Binding-site contacts:
Ligand atom O4 contacts residue GLY27 of chain 1.A at 3.6 Å.
Ligand atom C45 contacts residue ILE84 of chain 1.B at 3.4 Å (hydrophobic).
Ligand atom C27 contacts residue ASP25 of chain 1.A at 3.2 Å.
Ligand atom N46 contacts residue GLY48 of chain 1.B at 2.8 Å (h-bond).
Ligand atom C29 contacts residue VAL82 of chain 1.A at 3.6 Å (hydrophobic).
Ligand atom N12 contacts residue GLY27 of chain 1.A at 2.9 Å (h-bond).
Ligand atom N25 contacts residue ASP25 of chain 1.A at 2.8 Å (salt-bridge).
Ligand atom O23 contacts residue ILE84 of chain 1.B at 3.6 Å.
Ligand atom C18 contacts residue PRO81 of chain 1.B at 3.7 Å (hydrophobic).
Ligand atom O23 contacts residue ASP25 of chain 1.B at 2.6 Å (salt-bridge).
Ligand atom N38 contacts residue GLY27 of chain 1.B at 3.1 Å (h-bond).
Ligand atom C45 contacts residue VAL32 of chain 1.B at 3.4 Å (hydrophobic).
Ligand atom C1 contacts residue GLY48 of chain 1.A at 3.5 Å.
Ligand atom C32 contacts residue PRO81 of chain 1.A at 3.4 Å (hydrophobic).
Ligand atom N25 contacts residue ASP25 of chain 1.B at 3.5 Å (salt-bridge).
Ligand atom N5 contacts residue GLY48 of chain 1.A at 3.0 Å (h-bond).
Ligand atom C29 contacts residue GLY27 of chain 1.B at 3.5 Å.
Ligand atom C35 contacts residue ARG8 of chain 1.A at 3.5 Å.
Ligand atom C26 contacts residue GLY27 of chain 1.B at 3.0 Å.
Ligand atom C47 contacts residue ASP29 of chain 1.B at 3.7 Å.
Ligand atom C14 contacts residue GLY27 of chain 1.A at 3.4 Å.
Ligand atom C40 contacts residue GLY48 of chain 1.B at 3.5 Å.
Ligand atom C19 contacts residue ARG8 of chain 1.B at 3.7 Å.
Ligand atom O8 contacts residue GLY49 of chain 1.A at 3.2 Å.
Ligand atom C39 contacts residue GLY48 of chain 1.B at 3.4 Å.
Ligand atom C32 contacts residue GLY49 of chain 1.B at 3.7 Å.
Ligand atom C36 contacts residue GLY27 of chain 1.B at 3.6 Å.
Ligand atom C13 contacts residue GLY27 of chain 1.A at 3.4 Å.
Ligand atom O4 contacts residue ASP29 of chain 1.A at 3.2 Å (salt-bridge).
Ligand atom C22 contacts residue ASP25 of chain 1.A at 3.6 Å.
Ligand atom C11 contacts residue VAL32 of chain 1.A at 3.7 Å (hydrophobic).
Ligand atom C21 contacts residue ASP25 of chain 1.B at 3.1 Å.
Ligand atom C2 contacts residue ASP29 of chain 1.A at 3.5 Å.
Ligand atom C21 contacts residue GLY27 of chain 1.A at 3.5 Å.
Ligand atom O41 contacts residue ASP29 of chain 1.B at 3.0 Å (salt-bridge).
Ligand atom C10 contacts residue ILE50 of chain 1.B at 3.6 Å (hydrophobic).
Ligand atom C30 contacts residue VAL82 of chain 1.A at 3.5 Å (hydrophobic).
Ligand atom C26 contacts residue ASP25 of chain 1.A at 3.3 Å.
Ligand atom O37 contacts residue GLY49 of chain 1.B at 3.7 Å.
Ligand atom C27 contacts residue ILE84 of chain 1.A at 3.6 Å (hydrophobic).

A protein and the small-molecule ligand that binds it are described below.
Small molecule (SMILES): CCC(=O)N[C@H](C(=O)N[C@@H](Cc1ccc(O)cc1)[C@H](O)CN[C@H]1Cc2ccc(cc2)OCCCNC(=O)[C@H]([C@@H](C)CC)NC1=O)C(C)C

Sequence of chain 1.A:
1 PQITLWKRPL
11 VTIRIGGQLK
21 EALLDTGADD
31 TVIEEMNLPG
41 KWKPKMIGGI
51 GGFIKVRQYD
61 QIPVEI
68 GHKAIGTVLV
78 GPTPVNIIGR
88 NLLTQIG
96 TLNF

Sequence of chain 1.B:
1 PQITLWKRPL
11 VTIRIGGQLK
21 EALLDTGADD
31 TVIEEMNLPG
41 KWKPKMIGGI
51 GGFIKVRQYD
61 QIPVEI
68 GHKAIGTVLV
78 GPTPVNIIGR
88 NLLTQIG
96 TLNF